Binding-site contacts:
Ligand atom CB contacts residue MET33 of chain 1.E at 4.0 Å (hydrophobic).
Ligand atom CD1 contacts residue MET33 of chain 1.E at 3.7 Å (hydrophobic).
Ligand atom OH contacts residue LYS12 of chain 1.E at 3.6 Å.
Ligand atom CB contacts residue ILE28 of chain 1.E at 3.6 Å (hydrophobic).
Ligand atom N contacts residue SER29 of chain 1.E at 3.8 Å.
Ligand atom CA contacts residue SER30 of chain 1.E at 4.1 Å.
Ligand atom CG contacts residue MET33 of chain 1.E at 3.9 Å (hydrophobic).
Ligand atom CB contacts residue ILE28 of chain 1.E at 4.2 Å (hydrophobic).
Ligand atom CA contacts residue ARG66 of chain 1.D at 3.7 Å.
Ligand atom CE2 contacts residue PHE16 of chain 1.E at 3.8 Å (hydrophobic).
Ligand atom N contacts residue SER30 of chain 1.E at 3.5 Å (h-bond).
Ligand atom O contacts residue SER30 of chain 1.E at 2.9 Å (h-bond).
Ligand atom CG contacts residue LYS31 of chain 1.E at 3.8 Å.
Ligand atom O contacts residue ARG66 of chain 1.D at 2.8 Å (salt-bridge).
Ligand atom CD2 contacts residue MET33 of chain 1.E at 3.8 Å (hydrophobic).
Ligand atom C contacts residue SER30 of chain 1.E at 3.9 Å.
Ligand atom CE1 contacts residue LYS12 of chain 1.E at 3.8 Å.
Ligand atom OD2 contacts residue SER29 of chain 1.E at 2.8 Å (h-bond).
Ligand atom CE2 contacts residue MET33 of chain 1.E at 3.9 Å (hydrophobic).
Ligand atom CG contacts residue SER29 of chain 1.E at 3.4 Å.
Ligand atom CA contacts residue ILE28 of chain 1.E at 3.8 Å (hydrophobic).
Ligand atom OD2 contacts residue ARG66 of chain 1.D at 4.2 Å.
Ligand atom C contacts residue ILE28 of chain 1.E at 3.9 Å (hydrophobic).
Ligand atom OD2 contacts residue PRO69 of chain 1.D at 3.7 Å.
Ligand atom CE1 contacts residue MET33 of chain 1.E at 4.1 Å (hydrophobic).
Ligand atom OD1 contacts residue SER29 of chain 1.E at 3.4 Å (h-bond).
Ligand atom OD1 contacts residue LYS31 of chain 1.E at 3.0 Å (salt-bridge).
Ligand atom CD2 contacts residue PHE16 of chain 1.E at 3.6 Å (hydrophobic).
Ligand atom N contacts residue ILE28 of chain 1.E at 3.1 Å (h-bond).
Ligand atom OD1 contacts residue ARG66 of chain 1.D at 2.8 Å (salt-bridge).
Ligand atom O contacts residue LYS31 of chain 1.E at 3.6 Å (salt-bridge).
Ligand atom OH contacts residue ILE13 of chain 1.E at 3.4 Å (h-bond).
Ligand atom OD1 contacts residue SER30 of chain 1.E at 3.5 Å (h-bond).
Ligand atom C contacts residue ARG66 of chain 1.D at 3.5 Å.
Ligand atom O contacts residue SER29 of chain 1.E at 3.8 Å.
Ligand atom CZ contacts residue LYS12 of chain 1.E at 3.9 Å.
Ligand atom CG contacts residue ARG66 of chain 1.D at 3.9 Å.
Ligand atom N contacts residue ARG66 of chain 1.D at 3.4 Å (salt-bridge).
Ligand atom OD2 contacts residue LYS31 of chain 1.E at 3.8 Å.
Ligand atom CA contacts residue ILE28 of chain 1.E at 4.0 Å (hydrophobic).

Sequence of chain 1.D:
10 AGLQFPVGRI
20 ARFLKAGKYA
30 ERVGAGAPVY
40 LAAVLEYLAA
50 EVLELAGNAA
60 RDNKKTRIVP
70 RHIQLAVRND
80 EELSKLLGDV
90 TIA

A protein and the small-molecule ligand that binds it are described below.
Small molecule (SMILES): N[C@@H](CC(=O)O)C(=O)N[C@@H](CC(=O)O)C(=O)N[C@@H](CC(=O)O)C(=O)N[C@@H](CC(=O)O)C(=O)N[C@@H](Cc1ccc(O)cc1)C(=O)O

Sequence of chain 1.E:
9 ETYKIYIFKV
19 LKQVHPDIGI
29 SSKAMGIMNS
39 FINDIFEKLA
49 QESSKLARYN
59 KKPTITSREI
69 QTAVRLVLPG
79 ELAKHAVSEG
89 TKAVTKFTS